Sequence of chain 5.C:
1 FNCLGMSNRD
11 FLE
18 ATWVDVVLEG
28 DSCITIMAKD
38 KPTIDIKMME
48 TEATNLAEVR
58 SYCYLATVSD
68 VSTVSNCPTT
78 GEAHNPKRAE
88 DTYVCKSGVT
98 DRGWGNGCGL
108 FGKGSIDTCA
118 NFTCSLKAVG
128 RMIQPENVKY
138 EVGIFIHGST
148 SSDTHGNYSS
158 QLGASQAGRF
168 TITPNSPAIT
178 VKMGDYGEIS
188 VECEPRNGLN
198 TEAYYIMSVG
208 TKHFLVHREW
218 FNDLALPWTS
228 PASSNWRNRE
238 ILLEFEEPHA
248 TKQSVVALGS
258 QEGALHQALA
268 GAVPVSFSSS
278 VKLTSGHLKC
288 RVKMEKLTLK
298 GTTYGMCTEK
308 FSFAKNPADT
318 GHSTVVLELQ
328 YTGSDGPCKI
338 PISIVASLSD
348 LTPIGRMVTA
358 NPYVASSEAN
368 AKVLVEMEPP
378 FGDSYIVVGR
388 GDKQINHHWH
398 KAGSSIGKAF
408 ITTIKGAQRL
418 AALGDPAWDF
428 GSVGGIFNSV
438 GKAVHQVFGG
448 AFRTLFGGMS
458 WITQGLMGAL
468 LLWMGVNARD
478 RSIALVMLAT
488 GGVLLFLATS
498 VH

Binding-site contacts:
Ligand atom C8 contacts residue ASN154 of chain 5.C at 4.2 Å.
Ligand atom C7 contacts residue ASN154 of chain 5.C at 4.0 Å.
Ligand atom C3 contacts residue ASN154 of chain 5.C at 3.8 Å.
Ligand atom O5 contacts residue SER157 of chain 5.C at 3.8 Å.
Ligand atom C2 contacts residue ASN154 of chain 5.C at 2.4 Å.
Ligand atom C1 contacts residue SER157 of chain 5.C at 3.9 Å.
Ligand atom C4 contacts residue ASN154 of chain 5.C at 4.2 Å.
Ligand atom C5 contacts residue ASN154 of chain 5.C at 3.7 Å.
Ligand atom O5 contacts residue ASN154 of chain 5.C at 2.4 Å (h-bond).
Ligand atom C1 contacts residue ASN154 of chain 5.C at 1.4 Å.
Ligand atom N2 contacts residue ASN154 of chain 5.C at 2.9 Å (h-bond).

The small molecule below binds the protein below.
Small molecule (SMILES): CC(=O)N[C@@H]1[C@@H](O)[C@H](O)[C@@H](CO)O[C@H]1O